The protein below binds the small molecule below.
Small molecule (SMILES): CCNC(=O)[C@H](CO)NC(=O)[C@H](CO)NC(=O)[C@H](CCCN=C(N)N)NC(=O)[C@H](CCCN=C(N)N)NC

Binding-site contacts:
Ligand atom OG contacts residue ASP136 of chain 1.D at 3.7 Å.
Ligand atom N contacts residue ASP136 of chain 1.D at 3.2 Å (salt-bridge).
Ligand atom CZ contacts residue GLU170 of chain 1.D at 3.5 Å.
Ligand atom NH2 contacts residue ASN138 of chain 1.D at 3.2 Å (h-bond).
Ligand atom O contacts residue LYS242 of chain 1.D at 3.0 Å (salt-bridge).
Ligand atom CZ contacts residue TYR178 of chain 1.D at 3.7 Å (hydrophobic).
Ligand atom CB contacts residue TYR176 of chain 1.D at 3.8 Å (hydrophobic).
Ligand atom CZ contacts residue SER289 of chain 1.D at 3.7 Å.
Ligand atom O contacts residue LYS242 of chain 1.D at 3.6 Å.
Ligand atom CB contacts residue GLU170 of chain 1.D at 3.3 Å.
Ligand atom CA contacts residue GLU170 of chain 1.D at 3.7 Å.
Ligand atom C contacts residue ASN87 of chain 1.D at 3.6 Å.
Ligand atom NH2 contacts residue GLU170 of chain 1.D at 3.4 Å (salt-bridge).
Ligand atom O contacts residue ASN87 of chain 1.D at 3.0 Å (h-bond).
Ligand atom C contacts residue ILE169 of chain 1.D at 3.7 Å (hydrophobic).
Ligand atom CZ contacts residue TYR176 of chain 1.D at 3.0 Å (hydrophobic).
Ligand atom CD contacts residue GLU170 of chain 1.D at 3.8 Å.
Ligand atom NH1 contacts residue GLY171 of chain 1.D at 3.3 Å (h-bond).
Ligand atom CZ contacts residue GLU191 of chain 1.D at 3.8 Å.
Ligand atom CD contacts residue GLY171 of chain 1.D at 3.6 Å.
Ligand atom NH1 contacts residue SER289 of chain 1.D at 3.3 Å (h-bond).
Ligand atom N contacts residue GLU170 of chain 1.D at 2.9 Å (salt-bridge).
Ligand atom NE contacts residue TYR178 of chain 1.D at 3.6 Å.
Ligand atom CA contacts residue ASN87 of chain 1.D at 3.8 Å.
Ligand atom NH2 contacts residue ASP136 of chain 1.D at 3.2 Å (salt-bridge).
Ligand atom NH2 contacts residue TYR176 of chain 1.D at 3.1 Å (h-bond).
Ligand atom NE contacts residue GLU170 of chain 1.D at 2.8 Å (salt-bridge).
Ligand atom NH2 contacts residue GLU191 of chain 1.D at 3.5 Å (salt-bridge).
Ligand atom CA contacts residue ASP136 of chain 1.D at 3.4 Å.
Ligand atom NH2 contacts residue OGA1 of chain 1.T at 3.5 Å.
Ligand atom O contacts residue TYR176 of chain 1.D at 3.0 Å (h-bond).
Ligand atom CA contacts residue HIS241 of chain 1.D at 3.4 Å.
Ligand atom NH1 contacts residue THR290 of chain 1.D at 3.7 Å.
Ligand atom C contacts residue ASP136 of chain 1.D at 3.7 Å.
Ligand atom NH1 contacts residue TYR176 of chain 1.D at 3.5 Å (h-bond).
Ligand atom C contacts residue ASN87 of chain 1.D at 3.1 Å.
Ligand atom CG contacts residue TYR176 of chain 1.D at 3.6 Å (hydrophobic).
Ligand atom OG1 contacts residue ASP136 of chain 1.D at 3.1 Å (salt-bridge).
Ligand atom NE contacts residue TYR176 of chain 1.D at 3.2 Å (h-bond).
Ligand atom NH2 contacts residue SER289 of chain 1.D at 3.3 Å (h-bond).

Sequence of chain 1.D:
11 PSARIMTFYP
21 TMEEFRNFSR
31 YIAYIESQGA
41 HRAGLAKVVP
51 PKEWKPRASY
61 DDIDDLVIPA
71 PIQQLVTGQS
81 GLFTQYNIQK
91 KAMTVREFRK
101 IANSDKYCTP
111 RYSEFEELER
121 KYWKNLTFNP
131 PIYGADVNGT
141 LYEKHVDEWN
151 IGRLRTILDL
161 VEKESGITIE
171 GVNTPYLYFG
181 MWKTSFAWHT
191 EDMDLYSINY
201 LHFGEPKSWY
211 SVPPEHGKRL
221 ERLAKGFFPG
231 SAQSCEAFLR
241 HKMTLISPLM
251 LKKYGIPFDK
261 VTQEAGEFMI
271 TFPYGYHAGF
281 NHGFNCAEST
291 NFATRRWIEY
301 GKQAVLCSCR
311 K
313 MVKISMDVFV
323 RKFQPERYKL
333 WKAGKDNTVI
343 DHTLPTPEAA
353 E